Sequence of chain 1.J:
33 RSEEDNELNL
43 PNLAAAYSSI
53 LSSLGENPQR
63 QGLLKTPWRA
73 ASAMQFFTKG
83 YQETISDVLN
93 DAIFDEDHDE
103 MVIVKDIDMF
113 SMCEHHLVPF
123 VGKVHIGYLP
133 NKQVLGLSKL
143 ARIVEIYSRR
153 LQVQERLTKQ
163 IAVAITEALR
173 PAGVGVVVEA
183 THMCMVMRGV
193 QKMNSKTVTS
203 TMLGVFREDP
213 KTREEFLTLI

Sequence of chain 1.E:
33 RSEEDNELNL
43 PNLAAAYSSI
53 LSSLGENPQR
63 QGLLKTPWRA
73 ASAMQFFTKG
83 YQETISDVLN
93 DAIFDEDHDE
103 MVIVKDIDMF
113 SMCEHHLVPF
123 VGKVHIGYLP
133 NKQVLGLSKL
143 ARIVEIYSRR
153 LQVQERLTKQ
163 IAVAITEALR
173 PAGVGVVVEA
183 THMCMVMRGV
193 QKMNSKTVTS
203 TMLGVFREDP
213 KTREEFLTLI

Binding-site contacts:
Ligand atom O10 contacts residue LYS141 of chain 1.E at 2.9 Å (salt-bridge).
Ligand atom O12 contacts residue SER140 of chain 1.E at 3.1 Å (h-bond).
Ligand atom P2 contacts residue SER140 of chain 1.E at 3.4 Å.
Ligand atom O8 contacts residue ARG190 of chain 1.J at 2.9 Å (salt-bridge).
Ligand atom C10 contacts residue LEU139 of chain 1.E at 3.6 Å (hydrophobic).
Ligand atom O10 contacts residue SER140 of chain 1.E at 2.5 Å (h-bond).
Ligand atom N1 contacts residue GLY138 of chain 1.E at 3.5 Å.
Ligand atom O13 contacts residue GLN156 of chain 1.J at 2.8 Å (h-bond).
Ligand atom C3 contacts residue CYS115 of chain 1.J at 3.5 Å (hydrophobic).
Ligand atom O11 contacts residue LYS141 of chain 1.E at 3.4 Å.
Ligand atom C10 contacts residue GLU157 of chain 1.J at 3.6 Å.
Ligand atom N3 contacts residue GLU157 of chain 1.J at 2.7 Å (salt-bridge).
Ligand atom N contacts residue GLU157 of chain 1.J at 2.7 Å (salt-bridge).
Ligand atom O11 contacts residue SER140 of chain 1.E at 2.8 Å (h-bond).
Ligand atom O8 contacts residue SER140 of chain 1.E at 3.2 Å (h-bond).
Ligand atom O5 contacts residue ARG71 of chain 1.L at 3.6 Å.
Ligand atom C contacts residue LEU139 of chain 1.E at 3.5 Å (hydrophobic).
Ligand atom O9 contacts residue ARG190 of chain 1.J at 2.8 Å (salt-bridge).
Ligand atom O5 contacts residue ARG190 of chain 1.J at 3.2 Å (salt-bridge).
Ligand atom O9 contacts residue ARG144 of chain 1.E at 2.8 Å (salt-bridge).
Ligand atom N1 contacts residue LEU139 of chain 1.E at 3.2 Å (h-bond).
Ligand atom O13 contacts residue HIS184 of chain 1.J at 3.2 Å.
Ligand atom C contacts residue GLU157 of chain 1.J at 3.5 Å.
Ligand atom O2 contacts residue ASN92 of chain 1.E at 2.7 Å (h-bond).
Ligand atom O13 contacts residue VAL155 of chain 1.J at 3.4 Å.
Ligand atom C4 contacts residue HIS117 of chain 1.J at 3.5 Å.
Ligand atom C8 contacts residue SER140 of chain 1.E at 3.4 Å.
Ligand atom C10 contacts residue VAL155 of chain 1.J at 3.6 Å (hydrophobic).
Ligand atom O11 contacts residue GLY138 of chain 1.E at 3.5 Å.
Ligand atom O contacts residue HIS117 of chain 1.J at 3.6 Å.
Ligand atom O contacts residue PHE96 of chain 1.E at 3.5 Å.
Ligand atom O7 contacts residue LYS141 of chain 1.E at 3.5 Å (salt-bridge).
Ligand atom O3 contacts residue ARG71 of chain 1.L at 2.8 Å (salt-bridge).
Ligand atom O5 contacts residue HIS118 of chain 1.J at 2.5 Å (h-bond).
Ligand atom O10 contacts residue ARG144 of chain 1.E at 2.9 Å (salt-bridge).
Ligand atom C4 contacts residue CYS115 of chain 1.J at 3.5 Å (hydrophobic).
Ligand atom O4 contacts residue ARG71 of chain 1.L at 3.2 Å.
Ligand atom O2 contacts residue LYS141 of chain 1.E at 2.8 Å (salt-bridge).
Ligand atom P1 contacts residue HIS118 of chain 1.J at 3.6 Å.
Ligand atom N contacts residue LEU137 of chain 1.E at 3.1 Å (h-bond).

Sequence of chain 1.L:
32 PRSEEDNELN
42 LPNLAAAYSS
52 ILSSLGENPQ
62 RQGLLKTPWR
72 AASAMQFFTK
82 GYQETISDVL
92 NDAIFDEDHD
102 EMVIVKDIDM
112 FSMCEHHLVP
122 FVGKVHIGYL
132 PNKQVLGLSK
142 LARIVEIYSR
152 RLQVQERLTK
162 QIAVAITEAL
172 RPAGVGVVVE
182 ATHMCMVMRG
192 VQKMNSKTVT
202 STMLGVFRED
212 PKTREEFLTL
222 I

This protein binds this small molecule.
Small molecule (SMILES): Nc1nc2c(ccn2[C@@H]2O[C@H](COP(=O)(O)OP(=O)(O)OP(=O)(O)O)[C@@H](O)[C@H]2O)c(=O)[nH]1